Binding-site contacts:
Ligand atom C3 contacts residue ASN253 of chain 1.A at 3.8 Å.
Ligand atom O7 contacts residue ASN253 of chain 1.A at 3.6 Å (h-bond).
Ligand atom C7 contacts residue ASN253 of chain 1.A at 3.5 Å.
Ligand atom N2 contacts residue ASN253 of chain 1.A at 3.0 Å (h-bond).
Ligand atom C4 contacts residue ASN253 of chain 1.A at 4.2 Å.
Ligand atom O5 contacts residue SER255 of chain 1.A at 4.0 Å.
Ligand atom C1 contacts residue ASN253 of chain 1.A at 1.4 Å.
Ligand atom O5 contacts residue ASN253 of chain 1.A at 2.4 Å (h-bond).
Ligand atom C8 contacts residue LEU236 of chain 1.A at 4.0 Å (hydrophobic).
Ligand atom O6 contacts residue ASN253 of chain 1.A at 4.5 Å.
Ligand atom C2 contacts residue ASN253 of chain 1.A at 2.5 Å.
Ligand atom C5 contacts residue ASN253 of chain 1.A at 3.7 Å.
Ligand atom C7 contacts residue THR240 of chain 1.A at 4.4 Å.
Ligand atom C1 contacts residue SER255 of chain 1.A at 4.2 Å.
Ligand atom C5 contacts residue SER255 of chain 1.A at 4.0 Å.
Ligand atom C8 contacts residue THR239 of chain 1.A at 3.4 Å.
Ligand atom C8 contacts residue THR240 of chain 1.A at 3.6 Å.

Sequence of chain 1.A:
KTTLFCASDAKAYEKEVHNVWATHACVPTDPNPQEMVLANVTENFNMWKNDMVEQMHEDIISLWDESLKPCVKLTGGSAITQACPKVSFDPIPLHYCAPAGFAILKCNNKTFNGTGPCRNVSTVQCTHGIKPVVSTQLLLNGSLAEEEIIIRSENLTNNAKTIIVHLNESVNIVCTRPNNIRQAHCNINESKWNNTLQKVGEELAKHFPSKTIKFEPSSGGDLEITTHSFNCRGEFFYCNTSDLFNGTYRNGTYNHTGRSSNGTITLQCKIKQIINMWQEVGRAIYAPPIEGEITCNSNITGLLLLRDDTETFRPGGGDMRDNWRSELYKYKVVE

The small molecule below binds the protein below.
Small molecule (SMILES): CC(=O)N[C@@H]1[C@@H](O)[C@H](O)[C@@H](CO)O[C@H]1O